Sequence of chain 1.A:
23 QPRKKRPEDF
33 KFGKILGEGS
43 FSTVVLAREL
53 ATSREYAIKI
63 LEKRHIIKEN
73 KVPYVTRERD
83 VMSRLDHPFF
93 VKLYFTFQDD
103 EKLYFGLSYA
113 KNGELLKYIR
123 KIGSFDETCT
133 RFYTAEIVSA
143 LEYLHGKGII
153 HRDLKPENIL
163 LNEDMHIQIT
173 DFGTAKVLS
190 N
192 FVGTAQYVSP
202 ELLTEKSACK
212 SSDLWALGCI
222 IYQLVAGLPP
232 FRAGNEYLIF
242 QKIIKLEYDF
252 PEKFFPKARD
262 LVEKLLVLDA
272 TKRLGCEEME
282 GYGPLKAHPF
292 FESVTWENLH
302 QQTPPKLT

The protein below binds the small molecule below.
Small molecule (SMILES): NC(=O)c1nn(CC2CCNCC2)c2c1CCc1cnc(N=C3C=CCC=C3)nc1-2

Binding-site contacts:
Ligand atom C1 contacts residue LEU109 of chain 1.A at 3.7 Å (hydrophobic).
Ligand atom N24 contacts residue GOL1 of chain 1.G at 2.9 Å (h-bond).
Ligand atom C30 contacts residue LEU162 of chain 1.A at 3.7 Å (hydrophobic).
Ligand atom C16 contacts residue ALA112 of chain 1.A at 3.5 Å (hydrophobic).
Ligand atom C14 contacts residue SER110 of chain 1.A at 3.0 Å.
Ligand atom N15 contacts residue TYR111 of chain 1.A at 3.8 Å.
Ligand atom O9 contacts residue LYS61 of chain 1.A at 2.8 Å (salt-bridge).
Ligand atom C12 contacts residue LEU162 of chain 1.A at 3.5 Å (hydrophobic).
Ligand atom C14 contacts residue TYR111 of chain 1.A at 3.9 Å (hydrophobic).
Ligand atom N24 contacts residue LYS61 of chain 1.A at 3.4 Å (salt-bridge).
Ligand atom N6 contacts residue VAL46 of chain 1.A at 3.6 Å.
Ligand atom N13 contacts residue TYR111 of chain 1.A at 3.7 Å.
Ligand atom C14 contacts residue ALA112 of chain 1.A at 3.5 Å (hydrophobic).
Ligand atom C29 contacts residue GLU116 of chain 1.A at 3.3 Å.
Ligand atom C14 contacts residue ALA59 of chain 1.A at 3.4 Å (hydrophobic).
Ligand atom C19 contacts residue GLY115 of chain 1.A at 3.6 Å.
Ligand atom C19 contacts residue ALA112 of chain 1.A at 3.2 Å (hydrophobic).
Ligand atom C22 contacts residue LEU38 of chain 1.A at 3.6 Å (hydrophobic).
Ligand atom C1 contacts residue ALA59 of chain 1.A at 3.9 Å (hydrophobic).
Ligand atom C20 contacts residue GLY115 of chain 1.A at 3.6 Å.
Ligand atom C10 contacts residue LEU162 of chain 1.A at 3.7 Å (hydrophobic).
Ligand atom C27 contacts residue GLU116 of chain 1.A at 3.3 Å.
Ligand atom C29 contacts residue GLU159 of chain 1.A at 3.2 Å.
Ligand atom C17 contacts residue LEU38 of chain 1.A at 3.6 Å (hydrophobic).
Ligand atom C2 contacts residue THR172 of chain 1.A at 3.8 Å.
Ligand atom N28 contacts residue GLU116 of chain 1.A at 2.7 Å (salt-bridge).
Ligand atom N15 contacts residue ALA112 of chain 1.A at 2.8 Å (h-bond).
Ligand atom C8 contacts residue LYS61 of chain 1.A at 3.4 Å.
Ligand atom N18 contacts residue LEU162 of chain 1.A at 3.5 Å.
Ligand atom N28 contacts residue GLU159 of chain 1.A at 3.1 Å (salt-bridge).
Ligand atom N13 contacts residue ALA112 of chain 1.A at 3.0 Å (h-bond).
Ligand atom C2 contacts residue LEU109 of chain 1.A at 3.8 Å (hydrophobic).
Ligand atom C5 contacts residue VAL46 of chain 1.A at 3.7 Å (hydrophobic).
Ligand atom N13 contacts residue LEU162 of chain 1.A at 3.7 Å.
Ligand atom C12 contacts residue ALA112 of chain 1.A at 3.7 Å (hydrophobic).
Ligand atom C29 contacts residue LEU162 of chain 1.A at 3.5 Å (hydrophobic).
Ligand atom C25 contacts residue LEU38 of chain 1.A at 3.7 Å (hydrophobic).
Ligand atom C14 contacts residue LEU162 of chain 1.A at 3.7 Å (hydrophobic).
Ligand atom C11 contacts residue LEU162 of chain 1.A at 3.5 Å (hydrophobic).
Ligand atom C10 contacts residue ALA59 of chain 1.A at 3.7 Å (hydrophobic).